Binding-site contacts:
Ligand atom C4 contacts residue MET144 of chain 1.A at 3.7 Å (hydrophobic).
Ligand atom CBB contacts residue CYS91 of chain 1.A at 3.3 Å (hydrophobic).
Ligand atom CAR contacts residue PRO92 of chain 1.A at 3.5 Å (hydrophobic).
Ligand atom CAO contacts residue MET88 of chain 1.A at 3.6 Å (hydrophobic).
Ligand atom CAJ contacts residue GLY18 of chain 1.A at 3.6 Å.
Ligand atom NAW contacts residue VAL25 of chain 1.A at 3.5 Å.
Ligand atom C4 contacts residue VAL25 of chain 1.A at 3.6 Å (hydrophobic).
Ligand atom CAP contacts residue THR158 of chain 1.A at 3.2 Å.
Ligand atom CAO contacts residue ALA38 of chain 1.A at 3.8 Å (hydrophobic).
Ligand atom N3 contacts residue MET144 of chain 1.A at 3.4 Å.
Ligand atom C5 contacts residue VAL25 of chain 1.A at 3.7 Å (hydrophobic).
Ligand atom CAL contacts residue ARG27 of chain 1.A at 3.4 Å.
Ligand atom CAN contacts residue LYS40 of chain 1.A at 3.7 Å.
Ligand atom CAO contacts residue GLU89 of chain 1.A at 3.7 Å.
Ligand atom CAH contacts residue VAL25 of chain 1.A at 3.8 Å (hydrophobic).
Ligand atom NBH contacts residue PRO92 of chain 1.A at 3.8 Å.
Ligand atom NAX contacts residue CYS91 of chain 1.A at 2.6 Å (h-bond).
Ligand atom CAI contacts residue GLY141 of chain 1.A at 3.9 Å.
Ligand atom C2 contacts residue CYS91 of chain 1.A at 3.6 Å (hydrophobic).
Ligand atom C6 contacts residue GLU89 of chain 1.A at 3.5 Å.
Ligand atom CBG contacts residue VAL25 of chain 1.A at 3.8 Å (hydrophobic).
Ligand atom C6 contacts residue ALA38 of chain 1.A at 3.7 Å (hydrophobic).
Ligand atom NAX contacts residue PHE90 of chain 1.A at 3.7 Å.
Ligand atom CAF contacts residue CYS91 of chain 1.A at 3.2 Å (hydrophobic).
Ligand atom OAA contacts residue THR158 of chain 1.A at 3.5 Å (h-bond).
Ligand atom CAI contacts residue MET144 of chain 1.A at 3.9 Å (hydrophobic).
Ligand atom CBA contacts residue GLY94 of chain 1.A at 3.8 Å.
Ligand atom CAH contacts residue ALA23 of chain 1.A at 3.4 Å (hydrophobic).
Ligand atom C2 contacts residue MET144 of chain 1.A at 3.5 Å (hydrophobic).
Ligand atom N1 contacts residue CYS91 of chain 1.A at 3.1 Å (h-bond).
Ligand atom N1 contacts residue PHE90 of chain 1.A at 3.8 Å.
Ligand atom CAH contacts residue GLY20 of chain 1.A at 3.6 Å.
Ligand atom CAF contacts residue GLY94 of chain 1.A at 3.6 Å.
Ligand atom CAG contacts residue GLY141 of chain 1.A at 3.9 Å.
Ligand atom CAS contacts residue PRO92 of chain 1.A at 3.3 Å (hydrophobic).
Ligand atom C6 contacts residue CYS91 of chain 1.A at 3.8 Å (hydrophobic).
Ligand atom CBB contacts residue GLY94 of chain 1.A at 3.7 Å.
Ligand atom N1 contacts residue MET144 of chain 1.A at 3.9 Å.
Ligand atom CAF contacts residue PRO92 of chain 1.A at 3.7 Å (hydrophobic).
Ligand atom CAN contacts residue VAL25 of chain 1.A at 3.7 Å (hydrophobic).

A small-molecule ligand and the protein it binds are described below.
Small molecule (SMILES): O=C(NCCCNc1nc(Nc2cccc(CN3CCOCC3)c2)ncc1C1CC1)C1CCC1

Sequence of chain 1.A:
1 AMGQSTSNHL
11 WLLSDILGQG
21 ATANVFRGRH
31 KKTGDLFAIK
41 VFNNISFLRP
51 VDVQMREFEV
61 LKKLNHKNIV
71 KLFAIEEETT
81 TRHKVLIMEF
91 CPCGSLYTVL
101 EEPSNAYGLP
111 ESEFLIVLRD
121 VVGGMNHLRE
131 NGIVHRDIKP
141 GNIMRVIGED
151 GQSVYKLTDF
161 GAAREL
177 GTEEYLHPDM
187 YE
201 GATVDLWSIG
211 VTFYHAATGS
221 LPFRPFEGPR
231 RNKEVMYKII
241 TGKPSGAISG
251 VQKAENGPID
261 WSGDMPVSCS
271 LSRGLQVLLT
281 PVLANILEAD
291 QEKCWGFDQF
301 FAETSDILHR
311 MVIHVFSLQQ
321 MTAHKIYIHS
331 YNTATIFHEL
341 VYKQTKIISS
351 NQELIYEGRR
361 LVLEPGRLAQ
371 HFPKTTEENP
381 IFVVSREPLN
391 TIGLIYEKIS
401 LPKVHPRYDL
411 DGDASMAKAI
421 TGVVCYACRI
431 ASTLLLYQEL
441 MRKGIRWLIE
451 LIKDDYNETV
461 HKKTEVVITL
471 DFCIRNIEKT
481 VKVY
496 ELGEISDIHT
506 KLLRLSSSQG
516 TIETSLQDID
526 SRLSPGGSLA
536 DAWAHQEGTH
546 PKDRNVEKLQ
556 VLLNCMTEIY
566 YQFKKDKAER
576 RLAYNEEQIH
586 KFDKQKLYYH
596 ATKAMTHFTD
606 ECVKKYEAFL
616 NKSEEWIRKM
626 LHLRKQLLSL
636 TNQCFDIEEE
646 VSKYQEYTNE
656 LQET